Sequence of chain 1.E:
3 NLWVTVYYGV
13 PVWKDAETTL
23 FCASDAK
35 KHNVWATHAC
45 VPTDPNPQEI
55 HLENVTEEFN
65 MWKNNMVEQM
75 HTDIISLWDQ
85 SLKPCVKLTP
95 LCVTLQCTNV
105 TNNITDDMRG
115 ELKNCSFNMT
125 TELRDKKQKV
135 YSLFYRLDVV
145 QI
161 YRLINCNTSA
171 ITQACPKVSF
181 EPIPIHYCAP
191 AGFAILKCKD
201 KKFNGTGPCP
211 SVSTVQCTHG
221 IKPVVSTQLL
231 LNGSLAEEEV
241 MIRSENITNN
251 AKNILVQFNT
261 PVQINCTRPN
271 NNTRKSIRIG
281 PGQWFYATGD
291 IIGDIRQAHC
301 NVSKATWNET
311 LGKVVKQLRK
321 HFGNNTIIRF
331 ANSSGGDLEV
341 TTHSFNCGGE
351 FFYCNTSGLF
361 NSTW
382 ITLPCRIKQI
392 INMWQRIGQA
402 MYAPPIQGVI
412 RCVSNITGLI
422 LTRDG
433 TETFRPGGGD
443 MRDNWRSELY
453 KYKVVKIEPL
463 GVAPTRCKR

Binding-site contacts:
Ligand atom C5 contacts residue ASN122 of chain 1.E at 3.7 Å.
Ligand atom C7 contacts residue PHE121 of chain 1.E at 4.0 Å (hydrophobic).
Ligand atom C7 contacts residue ASN122 of chain 1.E at 3.4 Å.
Ligand atom O7 contacts residue PHE121 of chain 1.E at 4.0 Å.
Ligand atom C1 contacts residue ASN122 of chain 1.E at 1.5 Å.
Ligand atom C8 contacts residue SER120 of chain 1.E at 4.0 Å.
Ligand atom N2 contacts residue ASN122 of chain 1.E at 2.9 Å (h-bond).
Ligand atom C8 contacts residue LYS133 of chain 1.E at 4.1 Å.
Ligand atom C8 contacts residue ASN122 of chain 1.E at 3.9 Å.
Ligand atom C8 contacts residue PHE121 of chain 1.E at 3.5 Å (hydrophobic).
Ligand atom O5 contacts residue ASN122 of chain 1.E at 2.4 Å (h-bond).
Ligand atom C4 contacts residue ASN122 of chain 1.E at 4.2 Å.
Ligand atom C3 contacts residue ASN122 of chain 1.E at 3.7 Å.
Ligand atom O7 contacts residue ASN122 of chain 1.E at 3.5 Å (h-bond).
Ligand atom C2 contacts residue ASN122 of chain 1.E at 2.4 Å.

This small molecule binds to this protein.
Small molecule (SMILES): CC(=O)N[C@H]1[C@H](O[C@H]2[C@H](O)[C@@H](NC(C)=O)CO[C@@H]2CO)O[C@H](CO)[C@@H](O)[C@@H]1O